Binding-site contacts:
Ligand atom N2 contacts residue ILE215 of chain 1.D at 3.1 Å.
Ligand atom O contacts residue ALA70 of chain 1.C at 3.7 Å.
Ligand atom N2 contacts residue PHE103 of chain 1.D at 3.4 Å.
Ligand atom C14 contacts residue TYR163 of chain 1.D at 3.3 Å (hydrophobic).
Ligand atom N1 contacts residue ILE215 of chain 1.D at 3.5 Å.
Ligand atom C11 contacts residue TYR213 of chain 1.D at 3.4 Å (hydrophobic).
Ligand atom N5 contacts residue TYR163 of chain 1.D at 3.3 Å (h-bond).
Ligand atom C6 contacts residue TYR49 of chain 1.C at 3.7 Å (hydrophobic).
Ligand atom N3 contacts residue ILE215 of chain 1.D at 3.1 Å.
Ligand atom C5 contacts residue THR210 of chain 1.D at 3.3 Å.
Ligand atom C12 contacts residue TYR163 of chain 1.D at 3.1 Å (hydrophobic).
Ligand atom N3 contacts residue SER162 of chain 1.D at 3.7 Å.
Ligand atom C11 contacts residue SER162 of chain 1.D at 3.0 Å.
Ligand atom C11 contacts residue TYR163 of chain 1.D at 3.7 Å (hydrophobic).
Ligand atom C10 contacts residue TYR213 of chain 1.D at 3.6 Å (hydrophobic).
Ligand atom N5 contacts residue PHE68 of chain 1.C at 3.5 Å.
Ligand atom C3 contacts residue PHE68 of chain 1.C at 3.8 Å (hydrophobic).
Ligand atom O contacts residue PHE68 of chain 1.C at 3.5 Å (h-bond).
Ligand atom C2 contacts residue PHE68 of chain 1.C at 3.5 Å (hydrophobic).
Ligand atom O2 contacts residue HIS105 of chain 1.D at 2.9 Å (h-bond).
Ligand atom N1 contacts residue ILE206 of chain 1.D at 3.7 Å.
Ligand atom C10 contacts residue SER162 of chain 1.D at 3.8 Å.
Ligand atom C1 contacts residue SER209 of chain 1.D at 3.5 Å.
Ligand atom C11 contacts residue PHE103 of chain 1.D at 3.6 Å (hydrophobic).
Ligand atom N2 contacts residue SER162 of chain 1.D at 3.4 Å (h-bond).
Ligand atom C contacts residue THR133 of chain 1.C at 3.1 Å.
Ligand atom N3 contacts residue PHE103 of chain 1.D at 3.1 Å.
Ligand atom C4 contacts residue THR210 of chain 1.D at 3.7 Å.
Ligand atom O contacts residue THR133 of chain 1.C at 2.1 Å (h-bond).
Ligand atom N1 contacts residue SER162 of chain 1.D at 3.7 Å.
Ligand atom C1 contacts residue ASP47 of chain 1.C at 3.7 Å.
Ligand atom C3 contacts residue THR133 of chain 1.C at 3.5 Å.
Ligand atom O2 contacts residue PHE68 of chain 1.C at 3.6 Å.
Ligand atom N3 contacts residue GLY161 of chain 1.D at 3.6 Å.
Ligand atom C2 contacts residue ASP47 of chain 1.C at 3.8 Å.
Ligand atom O1 contacts residue THR210 of chain 1.D at 3.3 Å.
Ligand atom C contacts residue PHE68 of chain 1.C at 3.7 Å (hydrophobic).
Ligand atom N5 contacts residue THR133 of chain 1.C at 3.1 Å (h-bond).
Ligand atom C14 contacts residue PHE68 of chain 1.C at 3.4 Å (hydrophobic).
Ligand atom N1 contacts residue TYR213 of chain 1.D at 3.1 Å.

Sequence of chain 1.D:
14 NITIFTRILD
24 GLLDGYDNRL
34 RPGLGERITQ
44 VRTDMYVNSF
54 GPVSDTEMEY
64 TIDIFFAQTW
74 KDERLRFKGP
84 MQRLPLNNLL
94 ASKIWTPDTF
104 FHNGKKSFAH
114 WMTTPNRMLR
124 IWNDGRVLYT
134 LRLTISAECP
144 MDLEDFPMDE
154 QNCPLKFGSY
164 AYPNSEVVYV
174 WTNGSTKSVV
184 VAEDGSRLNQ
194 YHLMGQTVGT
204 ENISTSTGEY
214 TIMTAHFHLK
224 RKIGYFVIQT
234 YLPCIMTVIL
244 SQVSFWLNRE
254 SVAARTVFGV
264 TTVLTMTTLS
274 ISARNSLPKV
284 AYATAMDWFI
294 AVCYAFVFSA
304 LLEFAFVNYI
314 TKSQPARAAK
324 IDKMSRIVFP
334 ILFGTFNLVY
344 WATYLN

Sequence of chain 1.C:
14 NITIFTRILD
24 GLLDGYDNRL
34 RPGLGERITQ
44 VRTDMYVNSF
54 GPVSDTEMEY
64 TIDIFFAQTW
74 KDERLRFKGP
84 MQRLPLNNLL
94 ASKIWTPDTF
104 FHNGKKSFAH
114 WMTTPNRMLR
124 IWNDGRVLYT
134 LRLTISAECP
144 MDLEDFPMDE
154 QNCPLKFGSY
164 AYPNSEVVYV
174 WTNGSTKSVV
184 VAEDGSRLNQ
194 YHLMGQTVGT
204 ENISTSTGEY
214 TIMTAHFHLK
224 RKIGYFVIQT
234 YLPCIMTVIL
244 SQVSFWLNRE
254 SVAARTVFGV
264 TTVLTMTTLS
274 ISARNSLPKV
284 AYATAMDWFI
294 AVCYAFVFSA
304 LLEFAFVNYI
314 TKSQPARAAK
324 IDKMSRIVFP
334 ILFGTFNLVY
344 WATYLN

A protein and the small-molecule ligand that binds it are described below.
Small molecule (SMILES): CCOC(=O)c1ncn2c1CN(C)C(=O)c1cc(N=[N+]=[N-])ccc1-2